Sequence of chain 1.E:
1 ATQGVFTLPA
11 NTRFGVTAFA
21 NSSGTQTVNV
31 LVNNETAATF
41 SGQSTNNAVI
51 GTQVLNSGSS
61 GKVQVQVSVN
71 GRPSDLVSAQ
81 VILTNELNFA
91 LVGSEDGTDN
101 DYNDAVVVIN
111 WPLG

A protein and the small-molecule ligand that binds it are described below.
Small molecule (SMILES): C[C@@H]1O[C@@H](CC(=O)O)[C@@H](O)[C@H](O)[C@@H]1O

Binding-site contacts:
Ligand atom C1M contacts residue SER23 of chain 1.E at 3.4 Å.
Ligand atom C3 contacts residue CA1 of chain 1.Q at 3.4 Å.
Ligand atom C6 contacts residue DLY1 of chain 1.F at 2.4 Å.
Ligand atom C5 contacts residue DLY1 of chain 1.F at 3.5 Å.
Ligand atom C4 contacts residue SER22 of chain 1.E at 3.6 Å.
Ligand atom C5 contacts residue SER23 of chain 1.E at 3.9 Å.
Ligand atom O5 contacts residue SER22 of chain 1.E at 3.4 Å (h-bond).
Ligand atom O2 contacts residue SER22 of chain 1.E at 3.4 Å.
Ligand atom O7A contacts residue DLY1 of chain 1.F at 2.2 Å (h-bond).
Ligand atom O4 contacts residue ASP96 of chain 1.E at 2.6 Å (salt-bridge).
Ligand atom O4 contacts residue ASP104 of chain 1.E at 3.2 Å (salt-bridge).
Ligand atom C3 contacts residue ASP104 of chain 1.E at 3.7 Å.
Ligand atom O2 contacts residue ASP104 of chain 1.E at 3.8 Å.
Ligand atom C2 contacts residue CA1 of chain 1.Q at 3.4 Å.
Ligand atom C4 contacts residue ASP96 of chain 1.E at 3.4 Å.
Ligand atom C2 contacts residue ASP99 of chain 1.E at 3.9 Å.
Ligand atom O7A contacts residue SER23 of chain 1.E at 3.7 Å.
Ligand atom C1 contacts residue DLY1 of chain 1.F at 4.0 Å.
Ligand atom C5 contacts residue ASP96 of chain 1.E at 3.7 Å.
Ligand atom O5 contacts residue DLY1 of chain 1.F at 3.6 Å.
Ligand atom C4 contacts residue ASP104 of chain 1.E at 3.2 Å.
Ligand atom O4 contacts residue CA1 of chain 1.P at 2.5 Å.
Ligand atom O2 contacts residue CA1 of chain 1.Q at 2.5 Å.
Ligand atom C3 contacts residue ASP99 of chain 1.E at 3.2 Å.
Ligand atom O5 contacts residue SER23 of chain 1.E at 2.9 Å (h-bond).
Ligand atom C5 contacts residue SER22 of chain 1.E at 3.4 Å.
Ligand atom O2 contacts residue ASN21 of chain 1.E at 3.0 Å (h-bond).
Ligand atom C4 contacts residue CA1 of chain 1.Q at 3.8 Å.
Ligand atom O4 contacts residue GLU95 of chain 1.E at 3.4 Å (salt-bridge).
Ligand atom C3 contacts residue CA1 of chain 1.P at 3.4 Å.
Ligand atom O3 contacts residue ASP104 of chain 1.E at 3.0 Å (salt-bridge).
Ligand atom O3 contacts residue ASP101 of chain 1.E at 2.9 Å (salt-bridge).
Ligand atom O4 contacts residue ASP99 of chain 1.E at 3.6 Å.
Ligand atom C1 contacts residue SER23 of chain 1.E at 3.8 Å.
Ligand atom O3 contacts residue CA1 of chain 1.Q at 2.5 Å.
Ligand atom C7 contacts residue DLY1 of chain 1.F at 1.3 Å.
Ligand atom O4 contacts residue GLY97 of chain 1.E at 4.0 Å.
Ligand atom C4 contacts residue CA1 of chain 1.P at 3.3 Å.
Ligand atom O3 contacts residue CA1 of chain 1.P at 2.5 Å.
Ligand atom O3 contacts residue ASP99 of chain 1.E at 2.6 Å (salt-bridge).